Binding-site contacts:
Ligand atom C7 contacts residue PHE87 of chain 1.A at 4.0 Å (hydrophobic).
Ligand atom C14 contacts residue LEU83 of chain 1.A at 3.5 Å (hydrophobic).
Ligand atom C7 contacts residue ILE84 of chain 1.A at 3.8 Å (hydrophobic).
Ligand atom C13 contacts residue PHE87 of chain 1.A at 3.9 Å (hydrophobic).
Ligand atom C15 contacts residue PHE87 of chain 1.A at 3.6 Å (hydrophobic).
Ligand atom O2 contacts residue GLN49 of chain 1.A at 3.8 Å.
Ligand atom C9 contacts residue ASN80 of chain 1.A at 3.8 Å.
Ligand atom C10 contacts residue LEU210 of chain 1.A at 4.0 Å (hydrophobic).
Ligand atom C16 contacts residue PHE87 of chain 1.A at 4.1 Å (hydrophobic).
Ligand atom O3 contacts residue ALA45 of chain 1.A at 3.1 Å.
Ligand atom O2 contacts residue ARG90 of chain 1.A at 2.7 Å (salt-bridge).
Ligand atom C1 contacts residue ILE119 of chain 1.A at 4.0 Å (hydrophobic).
Ligand atom C16 contacts residue ALA45 of chain 1.A at 4.1 Å (hydrophobic).
Ligand atom C10 contacts residue ALA46 of chain 1.A at 3.8 Å (hydrophobic).
Ligand atom C9 contacts residue LEU83 of chain 1.A at 3.7 Å (hydrophobic).
Ligand atom C3 contacts residue ILE42 of chain 1.A at 3.5 Å (hydrophobic).
Ligand atom C12 contacts residue ILE42 of chain 1.A at 3.5 Å (hydrophobic).
Ligand atom O3 contacts residue GLN49 of chain 1.A at 4.0 Å.
Ligand atom C4 contacts residue CYS206 of chain 1.A at 3.4 Å (hydrophobic).
Ligand atom C12 contacts residue PHE87 of chain 1.A at 4.0 Å (hydrophobic).
Ligand atom C15 contacts residue ALA45 of chain 1.A at 4.1 Å (hydrophobic).
Ligand atom C1 contacts residue VAL116 of chain 1.A at 3.5 Å (hydrophobic).
Ligand atom O3 contacts residue ARG90 of chain 1.A at 3.4 Å (salt-bridge).
Ligand atom O3 contacts residue ALA101 of chain 1.A at 3.3 Å (h-bond).
Ligand atom C10 contacts residue ILE42 of chain 1.A at 3.9 Å (hydrophobic).
Ligand atom C4 contacts residue HIS209 of chain 1.A at 3.9 Å.
Ligand atom C6 contacts residue CYS206 of chain 1.A at 3.6 Å (hydrophobic).
Ligand atom O3 contacts residue LEU100 of chain 1.A at 4.0 Å.
Ligand atom C8 contacts residue LEU210 of chain 1.A at 3.8 Å (hydrophobic).
Ligand atom C5 contacts residue ILE42 of chain 1.A at 3.8 Å (hydrophobic).
Ligand atom C11 contacts residue ILE42 of chain 1.A at 4.0 Å (hydrophobic).
Ligand atom C6 contacts residue LEU210 of chain 1.A at 3.7 Å (hydrophobic).
Ligand atom C4 contacts residue LEU210 of chain 1.A at 4.1 Å (hydrophobic).
Ligand atom C11 contacts residue ALA46 of chain 1.A at 3.4 Å (hydrophobic).
Ligand atom C12 contacts residue ALA46 of chain 1.A at 4.0 Å (hydrophobic).
Ligand atom C16 contacts residue ARG90 of chain 1.A at 3.3 Å.
Ligand atom C9 contacts residue ILE84 of chain 1.A at 3.7 Å (hydrophobic).
Ligand atom O2 contacts residue PHE87 of chain 1.A at 3.8 Å.
Ligand atom C13 contacts residue ALA46 of chain 1.A at 4.1 Å (hydrophobic).
Ligand atom C14 contacts residue ALA46 of chain 1.A at 3.2 Å (hydrophobic).

Sequence of chain 1.A:
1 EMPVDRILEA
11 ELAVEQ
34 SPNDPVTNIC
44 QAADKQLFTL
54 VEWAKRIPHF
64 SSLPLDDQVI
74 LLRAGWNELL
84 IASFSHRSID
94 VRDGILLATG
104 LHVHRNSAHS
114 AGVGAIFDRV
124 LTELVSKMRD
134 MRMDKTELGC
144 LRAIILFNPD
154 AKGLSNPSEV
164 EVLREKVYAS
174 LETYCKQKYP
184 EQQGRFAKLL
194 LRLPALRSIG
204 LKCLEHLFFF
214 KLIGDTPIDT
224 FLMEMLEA

This small molecule binds to this protein.
Small molecule (SMILES): COC(C)(C)CCC[C@H](C)C/C=C/C(C)=C/C(=O)O